Binding-site contacts:
Ligand atom O6 contacts residue ASN146 of chain 1.B at 4.3 Å.
Ligand atom C1 contacts residue THR156 of chain 1.B at 4.3 Å.
Ligand atom C5 contacts residue GLU150 of chain 1.B at 4.1 Å.
Ligand atom O5 contacts residue ASN154 of chain 1.B at 3.5 Å (h-bond).
Ligand atom N2 contacts residue ASN154 of chain 1.B at 3.2 Å (h-bond).
Ligand atom O1 contacts residue SER151 of chain 1.B at 3.5 Å.
Ligand atom C2 contacts residue GLU150 of chain 1.B at 4.5 Å.
Ligand atom O5 contacts residue GLU150 of chain 1.B at 2.9 Å.
Ligand atom O1 contacts residue THR156 of chain 1.B at 2.9 Å (h-bond).
Ligand atom O5 contacts residue SER151 of chain 1.B at 3.7 Å.
Ligand atom O5 contacts residue ALA147 of chain 1.B at 4.3 Å.
Ligand atom O7 contacts residue GLU150 of chain 1.B at 4.2 Å.
Ligand atom C6 contacts residue GLU150 of chain 1.B at 4.1 Å.
Ligand atom O7 contacts residue ASN154 of chain 1.B at 3.3 Å.
Ligand atom C5 contacts residue ALA147 of chain 1.B at 4.2 Å (hydrophobic).
Ligand atom C1 contacts residue SER151 of chain 1.B at 4.0 Å.
Ligand atom C1 contacts residue ASN154 of chain 1.B at 2.8 Å.
Ligand atom C6 contacts residue ALA147 of chain 1.B at 3.4 Å (hydrophobic).
Ligand atom O6 contacts residue GLU150 of chain 1.B at 3.0 Å.
Ligand atom C1 contacts residue GLU150 of chain 1.B at 3.6 Å.
Ligand atom C7 contacts residue ASN154 of chain 1.B at 3.6 Å.
Ligand atom O1 contacts residue ASN154 of chain 1.B at 2.6 Å (h-bond).
Ligand atom O6 contacts residue ALA147 of chain 1.B at 3.3 Å (h-bond).
Ligand atom O6 contacts residue SER151 of chain 1.B at 4.3 Å.
Ligand atom C2 contacts residue ASN154 of chain 1.B at 3.7 Å.
Ligand atom C5 contacts residue SER151 of chain 1.B at 4.5 Å.

Sequence of chain 1.B:
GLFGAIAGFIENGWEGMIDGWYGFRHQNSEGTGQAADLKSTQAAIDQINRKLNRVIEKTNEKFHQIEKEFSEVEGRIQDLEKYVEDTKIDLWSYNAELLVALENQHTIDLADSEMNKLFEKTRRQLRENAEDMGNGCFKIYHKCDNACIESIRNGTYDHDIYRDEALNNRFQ

A small-molecule ligand and the protein it binds are described below.
Small molecule (SMILES): CC(=O)N[C@@H]1[C@@H](O)[C@H](O)[C@@H](CO)O[C@@H]1O